Sequence of chain 2.B:
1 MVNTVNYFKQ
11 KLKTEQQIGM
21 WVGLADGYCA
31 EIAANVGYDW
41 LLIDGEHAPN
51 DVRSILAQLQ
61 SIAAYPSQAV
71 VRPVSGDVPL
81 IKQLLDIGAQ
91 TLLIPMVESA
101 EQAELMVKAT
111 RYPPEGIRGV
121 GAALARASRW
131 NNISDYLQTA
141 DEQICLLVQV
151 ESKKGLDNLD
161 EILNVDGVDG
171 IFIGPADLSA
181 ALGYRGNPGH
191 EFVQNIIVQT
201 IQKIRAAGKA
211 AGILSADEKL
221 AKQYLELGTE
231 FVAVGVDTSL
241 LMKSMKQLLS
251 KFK

This small molecule binds to this protein.
Small molecule (SMILES): O=C(O)C(=O)C[C@H](O)[C@H](O)CO

Binding-site contacts:
Ligand atom C6 contacts residue GLU151 of chain 2.B at 4.0 Å.
Ligand atom C1 contacts residue VAL236 of chain 2.B at 4.2 Å (hydrophobic).
Ligand atom C6 contacts residue PRO175 of chain 2.B at 4.0 Å (hydrophobic).
Ligand atom O5 contacts residue ARG72 of chain 2.B at 2.8 Å (salt-bridge).
Ligand atom O6A contacts residue ALA176 of chain 2.B at 3.1 Å (h-bond).
Ligand atom C5 contacts residue ARG72 of chain 2.B at 3.4 Å.
Ligand atom O6A contacts residue GLY174 of chain 2.B at 3.3 Å.
Ligand atom O6B contacts residue GLY174 of chain 2.B at 3.5 Å.
Ligand atom O6B contacts residue VAL120 of chain 2.A at 4.1 Å.
Ligand atom C6 contacts residue ASP177 of chain 2.B at 4.0 Å.
Ligand atom O6B contacts residue GLU151 of chain 2.B at 3.3 Å (salt-bridge).
Ligand atom O3 contacts residue GLY121 of chain 2.A at 4.0 Å.
Ligand atom C5 contacts residue GLN149 of chain 2.B at 3.8 Å.
Ligand atom C3 contacts residue ARG72 of chain 2.B at 4.1 Å.
Ligand atom O6A contacts residue ASP177 of chain 2.B at 4.2 Å.
Ligand atom O6B contacts residue ZN1 of chain 2.H at 2.3 Å.
Ligand atom C5 contacts residue GLY174 of chain 2.B at 3.9 Å.
Ligand atom O5 contacts residue GLU151 of chain 2.B at 3.1 Å (salt-bridge).
Ligand atom O3 contacts residue VAL120 of chain 2.A at 4.3 Å.
Ligand atom O5 contacts residue GLN149 of chain 2.B at 2.7 Å (h-bond).
Ligand atom O6A contacts residue ZN1 of chain 2.H at 4.2 Å.
Ligand atom O6B contacts residue ALA176 of chain 2.B at 3.5 Å.
Ligand atom C1 contacts residue LEU214 of chain 2.B at 3.5 Å (hydrophobic).
Ligand atom C6 contacts residue ALA176 of chain 2.B at 3.7 Å (hydrophobic).
Ligand atom O6A contacts residue PRO175 of chain 2.B at 3.3 Å (h-bond).
Ligand atom O5 contacts residue ZN1 of chain 2.H at 2.2 Å.
Ligand atom C5 contacts residue ZN1 of chain 2.H at 2.7 Å.
Ligand atom O3 contacts residue LEU124 of chain 2.A at 3.5 Å.
Ligand atom O6B contacts residue ASP177 of chain 2.B at 3.0 Å (salt-bridge).
Ligand atom C4 contacts residue ARG72 of chain 2.B at 3.2 Å.
Ligand atom O5 contacts residue GLY174 of chain 2.B at 3.7 Å.
Ligand atom O6B contacts residue PRO175 of chain 2.B at 4.2 Å.
Ligand atom O3 contacts residue ARG72 of chain 2.B at 3.6 Å (salt-bridge).
Ligand atom C2 contacts residue LEU214 of chain 2.B at 3.5 Å (hydrophobic).
Ligand atom C6 contacts residue GLY174 of chain 2.B at 3.4 Å.
Ligand atom O2 contacts residue LEU214 of chain 2.B at 3.4 Å.
Ligand atom C5 contacts residue GLU151 of chain 2.B at 3.9 Å.
Ligand atom C6 contacts residue ZN1 of chain 2.H at 3.0 Å.
Ligand atom C4 contacts residue TRP21 of chain 2.B at 4.2 Å (hydrophobic).
Ligand atom C4 contacts residue ZN1 of chain 2.H at 3.6 Å.

Sequence of chain 2.A:
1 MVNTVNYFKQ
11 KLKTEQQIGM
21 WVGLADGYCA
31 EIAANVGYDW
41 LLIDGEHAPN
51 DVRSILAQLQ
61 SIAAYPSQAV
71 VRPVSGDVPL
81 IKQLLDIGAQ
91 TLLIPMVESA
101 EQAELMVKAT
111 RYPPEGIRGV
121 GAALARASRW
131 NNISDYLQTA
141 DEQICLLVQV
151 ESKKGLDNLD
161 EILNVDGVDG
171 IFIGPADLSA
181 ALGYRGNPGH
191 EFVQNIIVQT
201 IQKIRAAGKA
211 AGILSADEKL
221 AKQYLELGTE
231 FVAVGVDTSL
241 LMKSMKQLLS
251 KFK